Binding-site contacts:
Ligand atom O2A contacts residue LYS101 of chain 1.B at 3.0 Å (salt-bridge).
Ligand atom O2B contacts residue SER198 of chain 1.B at 3.2 Å.
Ligand atom O2A contacts residue ASP212 of chain 1.B at 3.0 Å (salt-bridge).
Ligand atom C2 contacts residue MET150 of chain 1.B at 3.6 Å (hydrophobic).
Ligand atom PB contacts residue SER198 of chain 1.B at 3.8 Å.
Ligand atom N6 contacts residue GLU148 of chain 1.B at 3.3 Å (salt-bridge).
Ligand atom N1 contacts residue MET150 of chain 1.B at 3.5 Å (h-bond).
Ligand atom O3G contacts residue QOM1 of chain 1.H at 3.8 Å.
Ligand atom O1A contacts residue QOM1 of chain 1.H at 3.6 Å.
Ligand atom O3' contacts residue SER154 of chain 1.B at 3.2 Å (h-bond).
Ligand atom O1A contacts residue LYS101 of chain 1.B at 3.0 Å (salt-bridge).
Ligand atom C4' contacts residue GLY79 of chain 1.B at 3.7 Å.
Ligand atom O3G contacts residue ASN82 of chain 1.B at 3.3 Å (h-bond).
Ligand atom O2G contacts residue MG1 of chain 1.F at 3.2 Å.
Ligand atom C5' contacts residue ALA80 of chain 1.B at 3.4 Å (hydrophobic).
Ligand atom N7 contacts residue MET147 of chain 1.B at 3.1 Å.
Ligand atom N6 contacts residue ALA99 of chain 1.B at 3.3 Å.
Ligand atom N1 contacts residue ALA99 of chain 1.B at 3.8 Å.
Ligand atom O1B contacts residue MG1 of chain 1.F at 2.2 Å.
Ligand atom O2' contacts residue SER154 of chain 1.B at 3.3 Å (h-bond).
Ligand atom PB contacts residue MG1 of chain 1.F at 3.5 Å.
Ligand atom C6 contacts residue ALA99 of chain 1.B at 3.5 Å (hydrophobic).
Ligand atom C6 contacts residue LEU201 of chain 1.B at 3.6 Å (hydrophobic).
Ligand atom N6 contacts residue LEU201 of chain 1.B at 3.6 Å.
Ligand atom C2' contacts residue SER154 of chain 1.B at 3.8 Å.
Ligand atom O4' contacts residue GLY79 of chain 1.B at 3.7 Å.
Ligand atom PG contacts residue LYS196 of chain 1.B at 3.8 Å.
Ligand atom O2' contacts residue GLN157 of chain 1.B at 2.6 Å (h-bond).
Ligand atom O4' contacts residue VAL86 of chain 1.B at 3.8 Å.
Ligand atom O3G contacts residue GLY81 of chain 1.B at 3.6 Å.
Ligand atom O1G contacts residue LYS196 of chain 1.B at 3.3 Å (salt-bridge).
Ligand atom O2A contacts residue MG1 of chain 1.F at 2.1 Å.
Ligand atom O1G contacts residue ASN82 of chain 1.B at 3.4 Å (h-bond).
Ligand atom N6 contacts residue MET147 of chain 1.B at 3.6 Å.
Ligand atom O1B contacts residue ASN199 of chain 1.B at 3.3 Å (h-bond).
Ligand atom O2G contacts residue LYS196 of chain 1.B at 3.3 Å (salt-bridge).
Ligand atom PA contacts residue LYS101 of chain 1.B at 3.3 Å.
Ligand atom C8 contacts residue VAL86 of chain 1.B at 3.5 Å (hydrophobic).
Ligand atom O1B contacts residue SER198 of chain 1.B at 3.3 Å (h-bond).
Ligand atom PA contacts residue MG1 of chain 1.F at 3.4 Å.

This protein binds this small molecule.
Small molecule (SMILES): Nc1ncnc2c1ncn2[C@@H]1O[C@H](CO[P](=O)(O)O[P](=O)(O)NP(=O)(O)O)[C@@H](O)[C@H]1O

Sequence of chain 1.B:
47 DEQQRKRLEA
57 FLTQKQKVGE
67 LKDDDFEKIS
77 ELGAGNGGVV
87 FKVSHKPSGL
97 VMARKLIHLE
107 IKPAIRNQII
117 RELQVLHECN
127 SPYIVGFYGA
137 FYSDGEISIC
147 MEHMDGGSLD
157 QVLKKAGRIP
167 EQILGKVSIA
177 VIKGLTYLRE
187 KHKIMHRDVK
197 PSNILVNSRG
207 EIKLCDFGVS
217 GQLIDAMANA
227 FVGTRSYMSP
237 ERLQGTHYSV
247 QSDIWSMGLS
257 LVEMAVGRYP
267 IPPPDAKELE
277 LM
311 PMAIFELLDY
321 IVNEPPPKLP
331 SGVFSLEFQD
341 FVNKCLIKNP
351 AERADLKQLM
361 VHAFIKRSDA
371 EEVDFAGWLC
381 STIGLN